Binding-site contacts:
Ligand atom CB contacts residue ILE144 of chain 1.U at 3.2 Å (hydrophobic).
Ligand atom C contacts residue HIS124 of chain 1.U at 3.2 Å.
Ligand atom CA contacts residue ILE144 of chain 1.U at 4.2 Å (hydrophobic).
Ligand atom OXT contacts residue HIS124 of chain 1.U at 2.6 Å (h-bond).
Ligand atom C contacts residue ILE72 of chain 1.U at 3.6 Å (hydrophobic).
Ligand atom CB contacts residue ALA99 of chain 1.U at 4.1 Å (hydrophobic).
Ligand atom C contacts residue MET100 of chain 1.U at 3.9 Å (hydrophobic).
Ligand atom O contacts residue HIS124 of chain 1.U at 4.2 Å.
Ligand atom O contacts residue GLY69 of chain 1.U at 3.5 Å.
Ligand atom CA contacts residue GLY70 of chain 1.U at 3.5 Å.
Ligand atom CB contacts residue ILE72 of chain 1.U at 3.9 Å (hydrophobic).
Ligand atom CB contacts residue VAL71 of chain 1.U at 3.9 Å (hydrophobic).
Ligand atom C contacts residue LEU127 of chain 1.U at 3.7 Å (hydrophobic).
Ligand atom CA contacts residue VAL71 of chain 1.U at 4.1 Å (hydrophobic).
Ligand atom CB contacts residue LEU127 of chain 1.U at 4.2 Å (hydrophobic).
Ligand atom O contacts residue LEU127 of chain 1.U at 2.7 Å (h-bond).
Ligand atom CA contacts residue LEU127 of chain 1.U at 3.6 Å (hydrophobic).
Ligand atom O contacts residue VAL71 of chain 1.U at 3.6 Å.
Ligand atom C contacts residue ALA99 of chain 1.U at 3.1 Å (hydrophobic).
Ligand atom CB contacts residue GLY70 of chain 1.U at 3.6 Å.
Ligand atom O contacts residue ALA98 of chain 1.U at 4.3 Å.
Ligand atom C contacts residue GLY70 of chain 1.U at 3.6 Å.
Ligand atom N contacts residue GLY70 of chain 1.U at 2.9 Å (h-bond).
Ligand atom CA contacts residue ILE72 of chain 1.U at 3.7 Å (hydrophobic).
Ligand atom O contacts residue PRO126 of chain 1.U at 3.4 Å.
Ligand atom CB contacts residue LEU147 of chain 1.U at 3.8 Å (hydrophobic).
Ligand atom O contacts residue ALA99 of chain 1.U at 2.9 Å.
Ligand atom N contacts residue ILE72 of chain 1.U at 3.6 Å.
Ligand atom O contacts residue MET100 of chain 1.U at 3.0 Å (h-bond).
Ligand atom OXT contacts residue GLY70 of chain 1.U at 4.5 Å.
Ligand atom CA contacts residue MET100 of chain 1.U at 4.5 Å (hydrophobic).
Ligand atom CB contacts residue MET100 of chain 1.U at 3.5 Å (hydrophobic).
Ligand atom CA contacts residue HIS124 of chain 1.U at 3.6 Å.
Ligand atom O contacts residue ILE72 of chain 1.U at 3.0 Å (h-bond).
Ligand atom O contacts residue GLY70 of chain 1.U at 3.1 Å (h-bond).
Ligand atom CB contacts residue HIS124 of chain 1.U at 4.3 Å.
Ligand atom OXT contacts residue ALA99 of chain 1.U at 3.2 Å.
Ligand atom N contacts residue LEU127 of chain 1.U at 2.8 Å (h-bond).
Ligand atom CA contacts residue ALA99 of chain 1.U at 4.1 Å (hydrophobic).
Ligand atom CB contacts residue MET151 of chain 1.U at 4.3 Å (hydrophobic).

A protein and the small-molecule ligand that binds it are described below.
Small molecule (SMILES): C[C@H](N)C(=O)N[C@@H](C)C(=O)N[C@@H](C)C(=O)N[C@@H](C)C(=O)O

Sequence of chain 1.U:
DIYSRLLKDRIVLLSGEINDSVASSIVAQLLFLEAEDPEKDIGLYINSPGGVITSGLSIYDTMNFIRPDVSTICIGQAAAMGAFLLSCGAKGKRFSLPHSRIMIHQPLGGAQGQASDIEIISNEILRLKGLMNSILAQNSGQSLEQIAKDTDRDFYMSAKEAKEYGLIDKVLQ